A protein and the small-molecule ligand that binds it are described below.
Small molecule (SMILES): N[C@@H](Cc1c[nH]c2ccccc12)C(=O)O

Binding-site contacts:
Ligand atom OXT contacts residue GLU347 of chain 1.B at 3.5 Å (salt-bridge).
Ligand atom CH2 contacts residue ILE151 of chain 1.B at 3.8 Å (hydrophobic).
Ligand atom CZ3 contacts residue LEU302 of chain 1.B at 3.9 Å (hydrophobic).
Ligand atom CE3 contacts residue LEU302 of chain 1.B at 3.7 Å (hydrophobic).
Ligand atom CH2 contacts residue LEU165 of chain 1.B at 3.6 Å (hydrophobic).
Ligand atom CG contacts residue LEU149 of chain 1.B at 3.5 Å (hydrophobic).
Ligand atom N contacts residue GLU305 of chain 1.B at 3.1 Å (salt-bridge).
Ligand atom C contacts residue GLU305 of chain 1.B at 3.8 Å.
Ligand atom CE3 contacts residue ALA303 of chain 1.B at 3.6 Å (hydrophobic).
Ligand atom CD1 contacts residue LEU149 of chain 1.B at 3.3 Å (hydrophobic).
Ligand atom O contacts residue ZN1 of chain 1.F at 3.1 Å.
Ligand atom CB contacts residue TYR398 of chain 1.B at 3.5 Å (hydrophobic).
Ligand atom OXT contacts residue GLU305 of chain 1.B at 3.2 Å (salt-bridge).
Ligand atom C contacts residue ZN1 of chain 1.F at 2.8 Å.
Ligand atom CA contacts residue GLU167 of chain 1.B at 3.5 Å.
Ligand atom N contacts residue GLU167 of chain 1.B at 2.4 Å (salt-bridge).
Ligand atom OXT contacts residue HIS324 of chain 1.B at 3.3 Å (h-bond).
Ligand atom CD2 contacts residue LEU149 of chain 1.B at 3.6 Å (hydrophobic).
Ligand atom CE2 contacts residue GLU167 of chain 1.B at 3.4 Å.
Ligand atom N contacts residue GLU347 of chain 1.B at 2.8 Å (salt-bridge).
Ligand atom CZ3 contacts residue LEU304 of chain 1.B at 3.9 Å (hydrophobic).
Ligand atom NE1 contacts residue GLU167 of chain 1.B at 3.0 Å (salt-bridge).
Ligand atom CG contacts residue GLU167 of chain 1.B at 3.4 Å.
Ligand atom O contacts residue TYR398 of chain 1.B at 2.8 Å (h-bond).
Ligand atom OXT contacts residue HIS328 of chain 1.B at 3.4 Å (h-bond).
Ligand atom NE1 contacts residue LEU149 of chain 1.B at 3.3 Å.
Ligand atom CA contacts residue ALA303 of chain 1.B at 3.8 Å (hydrophobic).
Ligand atom C contacts residue ALA303 of chain 1.B at 3.9 Å (hydrophobic).
Ligand atom CD1 contacts residue PHE393 of chain 1.B at 3.5 Å (hydrophobic).
Ligand atom C contacts residue GLU347 of chain 1.B at 3.5 Å.
Ligand atom CZ3 contacts residue LEU165 of chain 1.B at 3.8 Å (hydrophobic).
Ligand atom CD1 contacts residue GLU167 of chain 1.B at 3.2 Å.
Ligand atom CA contacts residue GLU305 of chain 1.B at 3.6 Å.
Ligand atom O contacts residue GLU347 of chain 1.B at 3.6 Å.
Ligand atom CZ2 contacts residue ILE151 of chain 1.B at 3.5 Å (hydrophobic).
Ligand atom CE2 contacts residue LEU149 of chain 1.B at 3.5 Å (hydrophobic).
Ligand atom OXT contacts residue ZN1 of chain 1.F at 2.0 Å.
Ligand atom CA contacts residue GLU347 of chain 1.B at 3.6 Å.
Ligand atom CZ2 contacts residue GLU167 of chain 1.B at 3.2 Å.
Ligand atom C contacts residue TYR398 of chain 1.B at 3.6 Å (hydrophobic).

Sequence of chain 1.B:
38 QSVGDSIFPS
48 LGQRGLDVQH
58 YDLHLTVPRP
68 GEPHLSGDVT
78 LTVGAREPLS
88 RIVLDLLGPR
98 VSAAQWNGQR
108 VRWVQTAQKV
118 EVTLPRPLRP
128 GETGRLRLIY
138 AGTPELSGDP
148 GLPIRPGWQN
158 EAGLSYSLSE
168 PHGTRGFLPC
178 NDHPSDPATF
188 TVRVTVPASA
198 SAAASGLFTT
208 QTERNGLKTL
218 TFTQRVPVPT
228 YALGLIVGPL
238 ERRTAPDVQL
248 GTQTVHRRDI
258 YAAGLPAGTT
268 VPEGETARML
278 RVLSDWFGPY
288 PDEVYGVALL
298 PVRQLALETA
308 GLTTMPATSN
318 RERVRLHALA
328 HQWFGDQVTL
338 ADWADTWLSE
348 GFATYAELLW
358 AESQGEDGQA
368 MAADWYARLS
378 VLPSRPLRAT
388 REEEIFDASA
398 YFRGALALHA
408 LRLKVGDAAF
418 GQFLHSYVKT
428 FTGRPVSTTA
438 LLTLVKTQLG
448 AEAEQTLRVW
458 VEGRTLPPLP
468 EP